Sequence of chain 1.B:
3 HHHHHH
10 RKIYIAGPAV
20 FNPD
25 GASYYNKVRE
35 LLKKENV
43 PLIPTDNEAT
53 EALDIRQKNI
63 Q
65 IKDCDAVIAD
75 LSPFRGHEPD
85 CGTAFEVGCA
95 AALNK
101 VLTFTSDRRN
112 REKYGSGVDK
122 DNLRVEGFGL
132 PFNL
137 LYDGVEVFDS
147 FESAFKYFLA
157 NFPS

Binding-site contacts:
Ligand atom CAI contacts residue VAL19 of chain 1.A at 3.7 Å (hydrophobic).
Ligand atom CAF contacts residue ASN61 of chain 1.A at 3.8 Å.
Ligand atom NAC contacts residue GLU127 of chain 1.B at 4.1 Å.
Ligand atom CAE contacts residue ILE57 of chain 1.A at 3.7 Å (hydrophobic).
Ligand atom CAA contacts residue ILE57 of chain 1.A at 4.1 Å (hydrophobic).
Ligand atom CAK contacts residue THR47 of chain 1.A at 3.5 Å.
Ligand atom OAL contacts residue GOL1 of chain 1.E at 3.8 Å.
Ligand atom CAK contacts residue ILE57 of chain 1.A at 4.0 Å (hydrophobic).
Ligand atom CAF contacts residue THR47 of chain 1.A at 4.1 Å.
Ligand atom CAF contacts residue PRO46 of chain 1.A at 3.0 Å (hydrophobic).
Ligand atom CAG contacts residue ASN134 of chain 1.B at 4.1 Å.
Ligand atom CAA contacts residue VAL19 of chain 1.A at 4.2 Å (hydrophobic).
Ligand atom CAF contacts residue ILE57 of chain 1.A at 3.4 Å (hydrophobic).
Ligand atom CAB contacts residue ILE57 of chain 1.A at 3.5 Å (hydrophobic).
Ligand atom CAE contacts residue MSE136 of chain 1.B at 4.1 Å.
Ligand atom OAL contacts residue GLU127 of chain 1.B at 3.2 Å (salt-bridge).
Ligand atom CAJ contacts residue MSE136 of chain 1.B at 3.5 Å.
Ligand atom CAB contacts residue PRO46 of chain 1.A at 4.2 Å (hydrophobic).
Ligand atom CAH contacts residue PHE20 of chain 1.A at 3.6 Å (hydrophobic).
Ligand atom CAI contacts residue GLU50 of chain 1.A at 3.2 Å.
Ligand atom CAK contacts residue PRO46 of chain 1.A at 3.3 Å (hydrophobic).
Ligand atom CAE contacts residue ASN61 of chain 1.A at 3.7 Å.
Ligand atom CAB contacts residue ASN61 of chain 1.A at 4.2 Å.
Ligand atom CAG contacts residue GLU127 of chain 1.B at 4.1 Å.
Ligand atom CAE contacts residue GOL1 of chain 1.E at 3.5 Å.
Ligand atom CAD contacts residue GLU50 of chain 1.A at 4.3 Å.
Ligand atom CAI contacts residue THR47 of chain 1.A at 3.7 Å.
Ligand atom CAK contacts residue GLU50 of chain 1.A at 3.2 Å.
Ligand atom OAL contacts residue ASN134 of chain 1.B at 2.9 Å (h-bond).
Ligand atom OAL contacts residue LEU135 of chain 1.B at 3.5 Å.
Ligand atom NAC contacts residue LEU135 of chain 1.B at 3.8 Å.
Ligand atom CAG contacts residue LEU135 of chain 1.B at 3.7 Å (hydrophobic).
Ligand atom CAJ contacts residue GOL1 of chain 1.E at 3.0 Å.
Ligand atom CAJ contacts residue LEU135 of chain 1.B at 3.9 Å (hydrophobic).
Ligand atom CAH contacts residue GLU127 of chain 1.B at 3.2 Å.
Ligand atom CAK contacts residue VAL19 of chain 1.A at 4.3 Å (hydrophobic).
Ligand atom CAD contacts residue VAL19 of chain 1.A at 3.6 Å (hydrophobic).
Ligand atom CAG contacts residue GOL1 of chain 1.E at 3.5 Å.
Ligand atom CAH contacts residue LEU135 of chain 1.B at 3.8 Å (hydrophobic).
Ligand atom OAL contacts residue MSE136 of chain 1.B at 3.9 Å.

Sequence of chain 1.A:
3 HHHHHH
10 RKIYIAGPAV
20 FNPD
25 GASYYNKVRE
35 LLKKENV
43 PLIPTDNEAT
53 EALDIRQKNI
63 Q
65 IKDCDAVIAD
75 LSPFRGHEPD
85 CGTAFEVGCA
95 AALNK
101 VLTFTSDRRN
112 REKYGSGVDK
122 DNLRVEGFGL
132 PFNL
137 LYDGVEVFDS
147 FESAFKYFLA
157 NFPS

This small molecule binds to this protein.
Small molecule (SMILES): Cn1c(=O)ccc2ccccc21